This small molecule binds to this protein.
Small molecule (SMILES): OC[C@H]1O[C@@H](OCCCc2cn([C@H]3[C@H](O)[C@@H](O)[C@H](c4cn([C@H]5[C@H](O)[C@@H](O)[C@H](n6cc([C@@H]7O[C@H](CO)[C@@H](n8cc(CCCO[C@@H]9O[C@H](CO)[C@H](O)[C@H](O)[C@H]9O)nn8)[C@H](O)[C@H]7O)nn6)O[C@@H]5CO)nn4)O[C@@H]3CO)nn2)[C@H](O)[C@@H](O)[C@H]1O

Binding-site contacts:
Ligand atom O76 contacts residue ASN107 of chain 1.I at 3.1 Å (h-bond).
Ligand atom O68 contacts residue TYR36 of chain 1.I at 3.6 Å.
Ligand atom C72 contacts residue TYR36 of chain 1.I at 3.4 Å (hydrophobic).
Ligand atom C70 contacts residue CA1 of chain 1.GA at 3.4 Å.
Ligand atom C79 contacts residue HIS50 of chain 1.I at 4.1 Å.
Ligand atom C66 contacts residue ASP100 of chain 1.I at 4.2 Å.
Ligand atom C80 contacts residue PRO38 of chain 1.I at 4.1 Å (hydrophobic).
Ligand atom C71 contacts residue ASN107 of chain 1.I at 4.0 Å.
Ligand atom O77 contacts residue ASN107 of chain 1.I at 3.0 Å (h-bond).
Ligand atom C78 contacts residue CYS62 of chain 1.I at 4.3 Å (hydrophobic).
Ligand atom O77 contacts residue TYR36 of chain 1.I at 3.4 Å (h-bond).
Ligand atom C78 contacts residue VAL101 of chain 1.I at 3.7 Å (hydrophobic).
Ligand atom C72 contacts residue ASN107 of chain 1.I at 3.8 Å.
Ligand atom C69 contacts residue HIS50 of chain 1.I at 3.5 Å.
Ligand atom C78 contacts residue ASP100 of chain 1.I at 3.5 Å.
Ligand atom O77 contacts residue THR104 of chain 1.I at 3.4 Å (h-bond).
Ligand atom O74 contacts residue VAL101 of chain 1.I at 4.0 Å.
Ligand atom C78 contacts residue HIS50 of chain 1.I at 3.8 Å.
Ligand atom O76 contacts residue TYR36 of chain 1.I at 4.0 Å.
Ligand atom C72 contacts residue CA1 of chain 1.GA at 3.9 Å.
Ligand atom C79 contacts residue PRO38 of chain 1.I at 4.2 Å (hydrophobic).
Ligand atom O73 contacts residue TYR36 of chain 1.I at 3.0 Å (h-bond).
Ligand atom C71 contacts residue THR104 of chain 1.I at 4.0 Å.
Ligand atom O68 contacts residue HIS50 of chain 1.I at 3.5 Å (h-bond).
Ligand atom C69 contacts residue TYR36 of chain 1.I at 4.0 Å (hydrophobic).
Ligand atom O73 contacts residue THR104 of chain 1.I at 3.5 Å (h-bond).
Ligand atom C79 contacts residue TYR36 of chain 1.I at 4.3 Å (hydrophobic).
Ligand atom C70 contacts residue ASP100 of chain 1.I at 3.6 Å.
Ligand atom C71 contacts residue TYR36 of chain 1.I at 3.8 Å (hydrophobic).
Ligand atom O73 contacts residue CA1 of chain 1.GA at 2.6 Å.
Ligand atom C71 contacts residue CA1 of chain 1.GA at 3.4 Å.
Ligand atom C70 contacts residue TYR36 of chain 1.I at 4.0 Å (hydrophobic).
Ligand atom O67 contacts residue TYR36 of chain 1.I at 3.6 Å.
Ligand atom O73 contacts residue ASP100 of chain 1.I at 2.7 Å (salt-bridge).
Ligand atom O74 contacts residue HIS50 of chain 1.I at 2.8 Å (h-bond).
Ligand atom C70 contacts residue THR104 of chain 1.I at 3.5 Å.
Ligand atom O76 contacts residue GLY37 of chain 1.I at 4.3 Å.
Ligand atom O77 contacts residue CA1 of chain 1.GA at 2.4 Å.
Ligand atom C66 contacts residue HIS50 of chain 1.I at 4.2 Å.
Ligand atom C75 contacts residue TYR36 of chain 1.I at 4.1 Å (hydrophobic).

Sequence of chain 1.I:
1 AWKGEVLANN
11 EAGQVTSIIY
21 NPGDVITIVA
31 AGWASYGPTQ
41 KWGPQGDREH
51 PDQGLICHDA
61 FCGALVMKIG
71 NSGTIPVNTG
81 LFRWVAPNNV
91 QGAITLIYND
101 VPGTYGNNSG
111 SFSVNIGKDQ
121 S